Binding-site contacts:
Ligand atom C7 contacts residue ASN485 of chain 4.A at 3.8 Å.
Ligand atom O5 contacts residue ASN485 of chain 4.A at 2.7 Å (h-bond).
Ligand atom C3 contacts residue ARG465 of chain 4.A at 4.5 Å.
Ligand atom O7 contacts residue ARG465 of chain 4.A at 3.5 Å.
Ligand atom C3 contacts residue ASN485 of chain 4.A at 3.6 Å.
Ligand atom O7 contacts residue ASN485 of chain 4.A at 4.0 Å.
Ligand atom O7 contacts residue GLU482 of chain 4.A at 4.3 Å.
Ligand atom C2 contacts residue ASN485 of chain 4.A at 2.3 Å.
Ligand atom C7 contacts residue ARG465 of chain 4.A at 3.8 Å.
Ligand atom C5 contacts residue ASN485 of chain 4.A at 3.7 Å.
Ligand atom N2 contacts residue ASN485 of chain 4.A at 3.0 Å (h-bond).
Ligand atom C8 contacts residue ARG465 of chain 4.A at 3.8 Å.
Ligand atom C8 contacts residue GLU482 of chain 4.A at 4.4 Å.
Ligand atom C1 contacts residue ASN485 of chain 4.A at 1.6 Å.
Ligand atom O3 contacts residue ARG465 of chain 4.A at 3.4 Å.
Ligand atom O7 contacts residue SER466 of chain 4.A at 4.2 Å.
Ligand atom C8 contacts residue LYS469 of chain 4.A at 3.7 Å.
Ligand atom C4 contacts residue ASN485 of chain 4.A at 3.7 Å.
Ligand atom C7 contacts residue GLU482 of chain 4.A at 4.5 Å.
Ligand atom N2 contacts residue ARG465 of chain 4.A at 4.3 Å.

This protein binds this small molecule.
Small molecule (SMILES): CC(=O)N[C@@H]1[C@@H](O)[C@H](O)[C@@H](CO)O[C@H]1O

Sequence of chain 4.A:
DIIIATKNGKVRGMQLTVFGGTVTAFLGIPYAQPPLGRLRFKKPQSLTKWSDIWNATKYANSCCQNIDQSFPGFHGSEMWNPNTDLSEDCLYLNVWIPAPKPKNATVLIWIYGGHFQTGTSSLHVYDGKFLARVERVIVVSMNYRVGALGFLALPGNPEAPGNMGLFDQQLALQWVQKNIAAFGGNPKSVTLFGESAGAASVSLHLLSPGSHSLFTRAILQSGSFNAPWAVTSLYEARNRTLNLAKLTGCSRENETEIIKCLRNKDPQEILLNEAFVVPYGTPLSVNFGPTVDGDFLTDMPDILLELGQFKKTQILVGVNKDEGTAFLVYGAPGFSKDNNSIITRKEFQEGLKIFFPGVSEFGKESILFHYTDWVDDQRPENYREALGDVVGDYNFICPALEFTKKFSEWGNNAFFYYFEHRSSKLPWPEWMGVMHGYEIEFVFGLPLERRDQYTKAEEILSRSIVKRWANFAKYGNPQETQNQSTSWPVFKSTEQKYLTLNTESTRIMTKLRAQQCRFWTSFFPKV